Sequence of chain 1.CB:
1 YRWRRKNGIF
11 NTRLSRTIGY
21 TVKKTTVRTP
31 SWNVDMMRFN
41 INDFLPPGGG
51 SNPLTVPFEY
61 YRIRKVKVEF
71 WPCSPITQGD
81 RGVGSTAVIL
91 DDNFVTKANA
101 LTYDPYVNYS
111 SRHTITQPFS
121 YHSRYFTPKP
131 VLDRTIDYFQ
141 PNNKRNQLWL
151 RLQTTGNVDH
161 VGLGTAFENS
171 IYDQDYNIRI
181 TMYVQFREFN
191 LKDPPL

Sequence of chain 1.H:
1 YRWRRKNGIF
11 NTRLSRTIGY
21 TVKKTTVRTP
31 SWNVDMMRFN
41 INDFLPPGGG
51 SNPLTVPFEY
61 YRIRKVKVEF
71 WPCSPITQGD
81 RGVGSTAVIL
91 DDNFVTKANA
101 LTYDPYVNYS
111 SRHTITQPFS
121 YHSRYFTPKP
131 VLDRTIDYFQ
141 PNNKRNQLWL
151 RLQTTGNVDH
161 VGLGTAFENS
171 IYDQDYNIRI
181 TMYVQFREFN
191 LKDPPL

Sequence of chain 1.I:
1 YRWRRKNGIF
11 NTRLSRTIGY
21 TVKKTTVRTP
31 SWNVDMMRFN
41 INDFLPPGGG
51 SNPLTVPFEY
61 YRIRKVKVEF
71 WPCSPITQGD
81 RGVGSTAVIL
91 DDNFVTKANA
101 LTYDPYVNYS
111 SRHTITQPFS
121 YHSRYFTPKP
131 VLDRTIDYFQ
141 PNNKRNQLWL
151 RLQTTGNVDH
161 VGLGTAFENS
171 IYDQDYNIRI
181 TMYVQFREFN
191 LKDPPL

Binding-site contacts:
Ligand atom O3' contacts residue ASN11 of chain 1.I at 3.5 Å (h-bond).
Ligand atom N7 contacts residue LYS67 of chain 1.I at 3.0 Å (salt-bridge).
Ligand atom OP1 contacts residue TRP71 of chain 1.I at 3.4 Å.
Ligand atom O6 contacts residue TYR125 of chain 1.I at 4.2 Å.
Ligand atom C2' contacts residue TYR183 of chain 1.I at 3.9 Å (hydrophobic).
Ligand atom OP2 contacts residue THR114 of chain 1.H at 2.4 Å (h-bond).
Ligand atom C2 contacts residue TYR125 of chain 1.I at 3.7 Å (hydrophobic).
Ligand atom C2' contacts residue LYS67 of chain 1.I at 3.7 Å.
Ligand atom O3' contacts residue THR114 of chain 1.H at 3.7 Å.
Ligand atom O6 contacts residue SER123 of chain 1.I at 3.9 Å.
Ligand atom OP1 contacts residue THR114 of chain 1.H at 3.5 Å (h-bond).
Ligand atom C5' contacts residue TRP71 of chain 1.I at 3.7 Å (hydrophobic).
Ligand atom C4 contacts residue TYR125 of chain 1.I at 4.0 Å (hydrophobic).
Ligand atom C6 contacts residue LYS67 of chain 1.I at 3.8 Å.
Ligand atom OP2 contacts residue ARG13 of chain 1.I at 2.2 Å (salt-bridge).
Ligand atom C2' contacts residue TYR125 of chain 1.I at 3.8 Å (hydrophobic).
Ligand atom N2 contacts residue TYR125 of chain 1.I at 3.8 Å.
Ligand atom N9 contacts residue TYR125 of chain 1.I at 4.0 Å.
Ligand atom C8 contacts residue LYS67 of chain 1.I at 3.3 Å.
Ligand atom OP1 contacts residue LYS6 of chain 1.CB at 3.8 Å.
Ligand atom O3' contacts residue ARG13 of chain 1.I at 4.0 Å.
Ligand atom C8 contacts residue TYR183 of chain 1.I at 3.7 Å (hydrophobic).
Ligand atom O5' contacts residue TYR183 of chain 1.I at 4.0 Å.
Ligand atom OP2 contacts residue ARG112 of chain 1.H at 2.6 Å (salt-bridge).
Ligand atom C6 contacts residue TYR125 of chain 1.I at 4.0 Å (hydrophobic).
Ligand atom OP1 contacts residue ARG13 of chain 1.I at 3.9 Å.
Ligand atom C5 contacts residue TYR125 of chain 1.I at 4.0 Å (hydrophobic).
Ligand atom C3' contacts residue TYR183 of chain 1.I at 3.7 Å (hydrophobic).
Ligand atom OP2 contacts residue TYR121 of chain 1.I at 3.1 Å.
Ligand atom C3' contacts residue ARG13 of chain 1.I at 4.1 Å.
Ligand atom O6 contacts residue LYS67 of chain 1.I at 4.1 Å.
Ligand atom P contacts residue THR114 of chain 1.H at 3.3 Å.
Ligand atom N1 contacts residue TYR125 of chain 1.I at 4.0 Å.
Ligand atom C4' contacts residue ASN11 of chain 1.I at 4.2 Å.
Ligand atom OP2 contacts residue TYR183 of chain 1.I at 3.2 Å.
Ligand atom P contacts residue TYR121 of chain 1.I at 4.2 Å.
Ligand atom N3 contacts residue TYR125 of chain 1.I at 3.8 Å.
Ligand atom P contacts residue ARG112 of chain 1.H at 4.0 Å.
Ligand atom P contacts residue ARG13 of chain 1.I at 3.4 Å.
Ligand atom C5 contacts residue LYS67 of chain 1.I at 4.0 Å.

A small-molecule ligand and the protein it binds are described below.
Small molecule (SMILES): Nc1ccn([C@H]2C[C@H](O[P](=O)(O)OC[C@H]3O[C@@H](n4cnc5c(=O)[nH]c(N)nc54)C[C@@H]3O[P](=O)(O)OC[C@H]3O[C@@H](n4cnc5c(=O)[nH]c(N)nc54)C[C@@H]3O)[C@@H](CO[P](=O)(O)O[C@H]3C[C@H](n4ccc(N)nc4=O)O[C@@H]3COP(=O)=O)O2)c(=O)n1